Binding-site contacts:
Ligand atom O7 contacts residue ASN299 of chain 1.A at 4.2 Å.
Ligand atom C7 contacts residue ASN301 of chain 1.A at 3.2 Å.
Ligand atom O5 contacts residue ASN301 of chain 1.A at 3.5 Å (h-bond).
Ligand atom O7 contacts residue ASN301 of chain 1.A at 2.7 Å (h-bond).
Ligand atom C2 contacts residue ASN301 of chain 1.A at 3.8 Å.
Ligand atom N2 contacts residue ASN301 of chain 1.A at 3.6 Å.
Ligand atom C8 contacts residue ASN301 of chain 1.A at 4.0 Å.
Ligand atom C1 contacts residue ASN301 of chain 1.A at 2.9 Å.

Sequence of chain 1.A:
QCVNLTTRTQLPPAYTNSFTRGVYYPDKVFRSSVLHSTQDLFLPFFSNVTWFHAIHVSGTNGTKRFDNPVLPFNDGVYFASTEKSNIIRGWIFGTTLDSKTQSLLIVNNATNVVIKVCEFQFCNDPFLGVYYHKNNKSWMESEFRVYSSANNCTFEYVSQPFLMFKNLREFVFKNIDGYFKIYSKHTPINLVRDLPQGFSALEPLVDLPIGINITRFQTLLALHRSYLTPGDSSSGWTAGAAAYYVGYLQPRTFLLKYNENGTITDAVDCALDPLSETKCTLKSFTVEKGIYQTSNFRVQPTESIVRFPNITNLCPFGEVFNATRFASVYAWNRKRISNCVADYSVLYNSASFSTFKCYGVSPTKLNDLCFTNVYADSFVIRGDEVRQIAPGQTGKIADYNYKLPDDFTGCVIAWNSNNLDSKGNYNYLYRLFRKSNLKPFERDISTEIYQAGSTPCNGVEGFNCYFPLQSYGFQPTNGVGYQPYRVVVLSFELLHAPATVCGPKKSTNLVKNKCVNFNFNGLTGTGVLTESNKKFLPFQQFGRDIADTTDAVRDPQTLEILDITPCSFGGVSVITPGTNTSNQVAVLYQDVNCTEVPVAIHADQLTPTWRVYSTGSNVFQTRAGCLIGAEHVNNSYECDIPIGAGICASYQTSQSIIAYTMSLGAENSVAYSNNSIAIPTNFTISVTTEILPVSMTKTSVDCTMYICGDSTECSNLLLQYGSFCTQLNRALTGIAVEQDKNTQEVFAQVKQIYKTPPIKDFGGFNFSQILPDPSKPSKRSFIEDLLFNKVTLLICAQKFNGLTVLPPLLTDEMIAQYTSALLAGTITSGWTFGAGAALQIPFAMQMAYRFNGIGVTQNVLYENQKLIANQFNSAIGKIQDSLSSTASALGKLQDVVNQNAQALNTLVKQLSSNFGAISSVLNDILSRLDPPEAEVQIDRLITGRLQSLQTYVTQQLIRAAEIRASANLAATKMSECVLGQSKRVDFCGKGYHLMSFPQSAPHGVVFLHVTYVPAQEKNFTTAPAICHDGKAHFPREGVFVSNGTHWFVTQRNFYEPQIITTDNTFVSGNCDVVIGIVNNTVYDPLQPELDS

The small molecule below binds the protein below.
Small molecule (SMILES): CC(=O)N[C@@H]1[C@@H](O)[C@H](O)[C@@H](CO)O[C@H]1O